This small molecule binds to this protein.
Small molecule (SMILES): CCCC[C@@H]1CCCN(C(=O)[C@H](CCC(=O)O)NC(=O)[C@H](Cc2ccc(OP(=O)(O)O)cc2)NC(C)=O)C1

Binding-site contacts:
Ligand atom CE2 contacts residue CYS46 of chain 1.B at 3.5 Å (hydrophobic).
Ligand atom O1P contacts residue THR40 of chain 1.B at 2.6 Å (h-bond).
Ligand atom CG contacts residue HIS62 of chain 1.B at 3.5 Å.
Ligand atom P contacts residue SER38 of chain 1.B at 3.8 Å.
Ligand atom O2P contacts residue THR40 of chain 1.B at 3.9 Å.
Ligand atom CD2 contacts residue ARG16 of chain 1.B at 3.7 Å.
Ligand atom CE1 contacts residue ARG16 of chain 1.B at 3.7 Å.
Ligand atom CZ contacts residue SER38 of chain 1.B at 3.8 Å.
Ligand atom N contacts residue ARG16 of chain 1.B at 3.7 Å.
Ligand atom P contacts residue ARG36 of chain 1.B at 3.8 Å.
Ligand atom CE2 contacts residue ARG16 of chain 1.B at 3.6 Å.
Ligand atom CD1 contacts residue LYS64 of chain 1.B at 3.6 Å.
Ligand atom C4' contacts residue THR76 of chain 1.B at 3.5 Å.
Ligand atom CD1 contacts residue ARG16 of chain 1.B at 3.8 Å.
Ligand atom O2P contacts residue SER38 of chain 1.B at 3.4 Å.
Ligand atom N contacts residue HIS62 of chain 1.B at 3.0 Å (h-bond).
Ligand atom CB contacts residue TYR63 of chain 1.B at 3.5 Å (hydrophobic).
Ligand atom CD2 contacts residue HIS62 of chain 1.B at 3.6 Å.
Ligand atom CE2 contacts residue HIS62 of chain 1.B at 3.9 Å.
Ligand atom CH3 contacts residue ARG16 of chain 1.B at 3.4 Å.
Ligand atom CE1 contacts residue LYS64 of chain 1.B at 3.5 Å.
Ligand atom C contacts residue ARG16 of chain 1.B at 3.1 Å.
Ligand atom OE1 contacts residue LYS61 of chain 1.B at 3.8 Å.
Ligand atom O3P contacts residue ARG16 of chain 1.B at 2.8 Å (salt-bridge).
Ligand atom CB contacts residue HIS62 of chain 1.B at 3.7 Å.
Ligand atom OH contacts residue SER38 of chain 1.B at 2.8 Å (h-bond).
Ligand atom CA contacts residue HIS62 of chain 1.B at 3.3 Å.
Ligand atom P contacts residue THR40 of chain 1.B at 3.9 Å.
Ligand atom CG contacts residue TYR63 of chain 1.B at 3.9 Å (hydrophobic).
Ligand atom C contacts residue HIS62 of chain 1.B at 3.6 Å.
Ligand atom O2P contacts residue GLU39 of chain 1.B at 2.7 Å (salt-bridge).
Ligand atom O2P contacts residue ARG36 of chain 1.B at 2.9 Å (salt-bridge).
Ligand atom C3' contacts residue GLY97 of chain 1.B at 3.4 Å.
Ligand atom CZ contacts residue ARG16 of chain 1.B at 3.6 Å.
Ligand atom C4' contacts residue ILE75 of chain 1.B at 3.6 Å (hydrophobic).
Ligand atom CD2 contacts residue LYS64 of chain 1.B at 3.9 Å.
Ligand atom O3P contacts residue ARG36 of chain 1.B at 2.9 Å (salt-bridge).
Ligand atom CB contacts residue HIS62 of chain 1.B at 3.6 Å.
Ligand atom O contacts residue ARG16 of chain 1.B at 3.0 Å (salt-bridge).
Ligand atom CG contacts residue ARG16 of chain 1.B at 3.8 Å.

Sequence of chain 1.B:
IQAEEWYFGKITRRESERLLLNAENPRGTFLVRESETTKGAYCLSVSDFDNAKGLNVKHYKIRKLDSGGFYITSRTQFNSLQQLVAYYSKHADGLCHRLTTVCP